Sequence of chain 1.D:
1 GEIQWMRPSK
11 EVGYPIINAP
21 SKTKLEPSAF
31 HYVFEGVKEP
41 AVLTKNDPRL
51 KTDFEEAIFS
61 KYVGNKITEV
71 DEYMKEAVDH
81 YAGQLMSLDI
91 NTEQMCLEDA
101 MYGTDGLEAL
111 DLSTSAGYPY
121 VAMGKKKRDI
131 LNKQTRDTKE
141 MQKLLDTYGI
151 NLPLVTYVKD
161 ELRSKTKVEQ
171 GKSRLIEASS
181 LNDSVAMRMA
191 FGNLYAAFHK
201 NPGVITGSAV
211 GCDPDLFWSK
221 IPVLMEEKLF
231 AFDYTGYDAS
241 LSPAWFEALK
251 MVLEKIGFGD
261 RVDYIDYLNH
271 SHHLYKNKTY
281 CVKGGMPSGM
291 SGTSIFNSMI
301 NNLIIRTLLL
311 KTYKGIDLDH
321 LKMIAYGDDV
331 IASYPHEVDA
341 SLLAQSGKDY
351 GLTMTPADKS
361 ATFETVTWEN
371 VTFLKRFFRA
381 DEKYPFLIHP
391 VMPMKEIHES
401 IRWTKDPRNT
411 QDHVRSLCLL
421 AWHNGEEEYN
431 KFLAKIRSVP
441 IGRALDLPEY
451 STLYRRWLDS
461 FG

The protein below binds the small molecule below.
Small molecule (SMILES): Nc1nc(=O)c2ncn([C@@H]3O[C@H](CO[P](=O)(O)O[C@H]4[C@@H](O)[C@H](n5cnc6c(=O)nc(N)[nH]c65)O[C@@H]4COP(=O)=O)[C@@H](O)[C@H]3O)c2[nH]1

Binding-site contacts:
Ligand atom C8 contacts residue ASN18 of chain 1.D at 4.3 Å.
Ligand atom C5 contacts residue ASN18 of chain 1.D at 4.5 Å.
Ligand atom OP1 contacts residue ASN18 of chain 1.D at 4.3 Å.
Ligand atom P contacts residue ASN18 of chain 1.D at 3.3 Å.
Ligand atom C4' contacts residue ASN18 of chain 1.D at 3.7 Å.
Ligand atom O5' contacts residue ASN18 of chain 1.D at 4.0 Å.
Ligand atom O4' contacts residue ASN18 of chain 1.D at 2.7 Å (h-bond).
Ligand atom C1' contacts residue ASN18 of chain 1.D at 3.3 Å.
Ligand atom N9 contacts residue ASN18 of chain 1.D at 3.8 Å.
Ligand atom C4 contacts residue ASN18 of chain 1.D at 4.0 Å.
Ligand atom OP2 contacts residue ASN18 of chain 1.D at 3.2 Å (h-bond).
Ligand atom C5' contacts residue ASN18 of chain 1.D at 3.8 Å.
Ligand atom OP2 contacts residue ILE16 of chain 1.D at 4.0 Å.
Ligand atom N3 contacts residue ASN18 of chain 1.D at 4.3 Å.